Binding-site contacts:
Ligand atom CG contacts residue ALA114 of chain 1.D at 3.8 Å (hydrophobic).
Ligand atom OXT contacts residue SER58 of chain 1.D at 2.3 Å (h-bond).
Ligand atom C contacts residue ASP90 of chain 1.D at 3.9 Å.
Ligand atom CG contacts residue THR12 of chain 1.D at 2.7 Å.
Ligand atom N contacts residue ASP90 of chain 1.D at 2.8 Å (salt-bridge).
Ligand atom C contacts residue SER58 of chain 1.D at 3.3 Å.
Ligand atom OD2 contacts residue THR89 of chain 1.D at 2.7 Å (h-bond).
Ligand atom OXT contacts residue GLY88 of chain 1.D at 3.2 Å.
Ligand atom CA contacts residue THR12 of chain 1.D at 3.3 Å.
Ligand atom CA contacts residue ASP90 of chain 1.D at 3.6 Å.
Ligand atom N contacts residue GLU283 of chain 1.B at 2.6 Å (salt-bridge).
Ligand atom OXT contacts residue GLN59 of chain 1.D at 4.0 Å.
Ligand atom OXT contacts residue ASP90 of chain 1.D at 2.9 Å (salt-bridge).
Ligand atom O contacts residue GLY57 of chain 1.D at 3.4 Å.
Ligand atom CB contacts residue ASP90 of chain 1.D at 3.2 Å.
Ligand atom CB contacts residue THR89 of chain 1.D at 3.5 Å.
Ligand atom OD1 contacts residue THR89 of chain 1.D at 2.8 Å (h-bond).
Ligand atom CB contacts residue GLU283 of chain 1.B at 3.8 Å.
Ligand atom O contacts residue SER58 of chain 1.D at 2.8 Å (h-bond).
Ligand atom CA contacts residue GLN59 of chain 1.D at 3.7 Å.
Ligand atom CB contacts residue TYR25 of chain 1.D at 4.1 Å (hydrophobic).
Ligand atom OD1 contacts residue THR12 of chain 1.D at 3.0 Å (h-bond).
Ligand atom O contacts residue GLY11 of chain 1.D at 3.3 Å.
Ligand atom CG contacts residue THR89 of chain 1.D at 2.9 Å.
Ligand atom C contacts residue GLN59 of chain 1.D at 3.5 Å.
Ligand atom C contacts residue GLY88 of chain 1.D at 3.4 Å.
Ligand atom OD1 contacts residue GLY11 of chain 1.D at 4.0 Å.
Ligand atom CA contacts residue GLU283 of chain 1.B at 3.4 Å.
Ligand atom N contacts residue ASN248 of chain 1.B at 3.4 Å (h-bond).
Ligand atom O contacts residue THR12 of chain 1.D at 4.1 Å.
Ligand atom OD1 contacts residue GLY88 of chain 1.D at 3.2 Å.
Ligand atom OD2 contacts residue ALA114 of chain 1.D at 3.0 Å (h-bond).
Ligand atom CB contacts residue THR12 of chain 1.D at 3.1 Å.
Ligand atom O contacts residue GLY88 of chain 1.D at 3.2 Å.
Ligand atom O contacts residue GLN59 of chain 1.D at 3.5 Å (h-bond).
Ligand atom OD1 contacts residue ALA114 of chain 1.D at 3.8 Å.
Ligand atom C contacts residue THR89 of chain 1.D at 3.8 Å.
Ligand atom OXT contacts residue THR89 of chain 1.D at 3.0 Å (h-bond).
Ligand atom OD2 contacts residue THR12 of chain 1.D at 2.9 Å (h-bond).
Ligand atom N contacts residue GLN59 of chain 1.D at 2.8 Å (h-bond).

Sequence of chain 1.D:
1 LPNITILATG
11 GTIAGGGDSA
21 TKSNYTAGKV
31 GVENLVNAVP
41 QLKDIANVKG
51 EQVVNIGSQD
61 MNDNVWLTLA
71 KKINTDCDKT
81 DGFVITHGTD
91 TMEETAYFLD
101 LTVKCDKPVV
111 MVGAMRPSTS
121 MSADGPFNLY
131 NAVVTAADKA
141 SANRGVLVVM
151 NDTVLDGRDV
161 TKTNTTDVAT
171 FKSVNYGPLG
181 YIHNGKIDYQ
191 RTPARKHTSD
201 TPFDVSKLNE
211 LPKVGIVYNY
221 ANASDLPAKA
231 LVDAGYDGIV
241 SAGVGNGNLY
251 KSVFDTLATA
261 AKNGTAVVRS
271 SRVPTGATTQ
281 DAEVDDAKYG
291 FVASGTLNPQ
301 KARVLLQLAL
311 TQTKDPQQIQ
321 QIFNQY

Sequence of chain 1.B:
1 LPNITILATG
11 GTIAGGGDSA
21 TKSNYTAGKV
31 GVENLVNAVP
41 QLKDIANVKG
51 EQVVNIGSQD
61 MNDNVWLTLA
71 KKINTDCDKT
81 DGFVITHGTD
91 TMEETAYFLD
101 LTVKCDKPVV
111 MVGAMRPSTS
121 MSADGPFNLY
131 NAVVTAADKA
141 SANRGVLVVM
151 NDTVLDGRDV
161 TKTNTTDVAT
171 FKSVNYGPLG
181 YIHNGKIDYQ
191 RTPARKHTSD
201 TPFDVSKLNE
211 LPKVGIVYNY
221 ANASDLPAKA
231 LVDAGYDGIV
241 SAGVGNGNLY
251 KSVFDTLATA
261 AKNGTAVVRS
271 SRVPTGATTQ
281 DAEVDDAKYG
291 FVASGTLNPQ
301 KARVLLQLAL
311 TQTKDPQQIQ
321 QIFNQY

The protein below binds the small molecule below.
Small molecule (SMILES): N[C@@H](CC(=O)O)C(=O)O